Sequence of chain 1.C:
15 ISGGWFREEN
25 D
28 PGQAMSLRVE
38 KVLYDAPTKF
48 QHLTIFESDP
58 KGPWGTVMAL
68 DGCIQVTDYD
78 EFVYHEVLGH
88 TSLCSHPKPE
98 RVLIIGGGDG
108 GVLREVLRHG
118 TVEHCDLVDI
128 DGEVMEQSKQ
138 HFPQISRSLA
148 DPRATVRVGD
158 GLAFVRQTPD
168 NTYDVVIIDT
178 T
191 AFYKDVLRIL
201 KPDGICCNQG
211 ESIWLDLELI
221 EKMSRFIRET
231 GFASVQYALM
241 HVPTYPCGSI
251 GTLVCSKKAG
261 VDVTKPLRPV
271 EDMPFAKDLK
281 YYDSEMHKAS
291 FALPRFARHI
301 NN

This small molecule binds to this protein.
Small molecule (SMILES): C[S@@H](CCCN)C[C@H]1O[C@@H](n2cnc3c(N)ncnc32)[C@H](O)[C@@H]1O

Binding-site contacts:
Ligand atom O4' contacts residue ASP126 of chain 1.C at 3.7 Å.
Ligand atom C3' contacts residue ASP126 of chain 1.C at 3.4 Å.
Ligand atom O2' contacts residue GLN48 of chain 1.C at 3.1 Å (h-bond).
Ligand atom O3' contacts residue ASP126 of chain 1.C at 2.7 Å (salt-bridge).
Ligand atom N3 contacts residue GLY103 of chain 1.C at 3.5 Å.
Ligand atom C5' contacts residue ASP176 of chain 1.C at 3.6 Å.
Ligand atom O4' contacts residue ASP176 of chain 1.C at 3.4 Å (salt-bridge).
Ligand atom O4' contacts residue GLY103 of chain 1.C at 3.4 Å.
Ligand atom CG contacts residue ASP176 of chain 1.C at 3.6 Å.
Ligand atom N6 contacts residue ASP157 of chain 1.C at 3.0 Å (salt-bridge).
Ligand atom CA contacts residue TYR81 of chain 1.C at 3.5 Å (hydrophobic).
Ligand atom CB contacts residue GLN72 of chain 1.C at 3.4 Å.
Ligand atom N3 contacts residue ILE127 of chain 1.C at 3.1 Å (h-bond).
Ligand atom CA contacts residue ASP176 of chain 1.C at 3.4 Å.
Ligand atom N contacts residue ASP106 of chain 1.C at 2.6 Å (salt-bridge).
Ligand atom C4' contacts residue ASP176 of chain 1.C at 3.6 Å.
Ligand atom CE contacts residue LEU67 of chain 1.C at 3.4 Å (hydrophobic).
Ligand atom CE contacts residue ASP106 of chain 1.C at 3.5 Å.
Ligand atom C4 contacts residue ILE127 of chain 1.C at 3.7 Å (hydrophobic).
Ligand atom O4' contacts residue THR177 of chain 1.C at 3.5 Å.
Ligand atom C2' contacts residue ASP126 of chain 1.C at 3.5 Å.
Ligand atom N contacts residue HIS82 of chain 1.C at 2.9 Å (h-bond).
Ligand atom N1 contacts residue GLY158 of chain 1.C at 2.9 Å (h-bond).
Ligand atom N contacts residue ASP176 of chain 1.C at 3.2 Å (salt-bridge).
Ligand atom N3 contacts residue ASP126 of chain 1.C at 3.5 Å.
Ligand atom C2 contacts residue VAL125 of chain 1.C at 3.5 Å (hydrophobic).
Ligand atom O2' contacts residue ASP126 of chain 1.C at 2.6 Å (salt-bridge).
Ligand atom C2 contacts residue ILE127 of chain 1.C at 3.2 Å (hydrophobic).
Ligand atom O3' contacts residue VAL131 of chain 1.C at 3.5 Å.
Ligand atom C8 contacts residue THR178 of chain 1.C at 3.6 Å.
Ligand atom C1' contacts residue ASP126 of chain 1.C at 3.2 Å.
Ligand atom CG contacts residue GLN72 of chain 1.C at 3.5 Å.
Ligand atom C2' contacts residue GLN48 of chain 1.C at 3.6 Å.
Ligand atom O2' contacts residue ASP128 of chain 1.C at 3.3 Å.
Ligand atom C2 contacts residue GLY158 of chain 1.C at 3.6 Å.
Ligand atom C5' contacts residue THR178 of chain 1.C at 3.7 Å.
Ligand atom CE contacts residue MET65 of chain 1.C at 3.7 Å (hydrophobic).
Ligand atom C5' contacts residue THR177 of chain 1.C at 3.6 Å.
Ligand atom C1' contacts residue GLY103 of chain 1.C at 3.7 Å.
Ligand atom C4' contacts residue ASP126 of chain 1.C at 3.5 Å.